A small-molecule ligand and the protein it binds are described below.
Small molecule (SMILES): CCO/N=C/c1ccc(OCC[C@@H](C)CCN2CCN(c3ccnc(C(N)=O)c3)C2=O)cc1

Binding-site contacts:
Ligand atom CAS contacts residue TYR201 of chain 10.A at 3.5 Å (hydrophobic).
Ligand atom OAE contacts residue ASP112 of chain 10.A at 3.6 Å.
Ligand atom CAA contacts residue SER178 of chain 10.A at 3.5 Å.
Ligand atom CAJ contacts residue PHE155 of chain 10.A at 3.7 Å (hydrophobic).
Ligand atom CAA contacts residue TYR153 of chain 10.A at 3.5 Å (hydrophobic).
Ligand atom OAD contacts residue LYS274 of chain 10.A at 3.1 Å (salt-bridge).
Ligand atom CAA contacts residue VAL179 of chain 10.A at 3.2 Å (hydrophobic).
Ligand atom CAT contacts residue TRP203 of chain 10.A at 3.6 Å (hydrophobic).
Ligand atom CAI contacts residue PHE135 of chain 10.A at 3.7 Å (hydrophobic).
Ligand atom NBG contacts residue TRP203 of chain 10.A at 3.3 Å.
Ligand atom CAH contacts residue GLN202 of chain 10.A at 3.2 Å.
Ligand atom CAL contacts residue PHE155 of chain 10.A at 3.6 Å (hydrophobic).
Ligand atom CAH contacts residue ASN228 of chain 10.A at 3.4 Å.
Ligand atom CBC contacts residue ASN228 of chain 10.A at 3.8 Å.
Ligand atom OAD contacts residue ALA275 of chain 10.A at 3.2 Å.
Ligand atom CAN contacts residue PHE155 of chain 10.A at 3.8 Å (hydrophobic).
Ligand atom CAO contacts residue PHE135 of chain 10.A at 3.8 Å (hydrophobic).
Ligand atom OAX contacts residue ILE111 of chain 10.A at 3.5 Å.
Ligand atom OAE contacts residue ILE113 of chain 10.A at 3.3 Å (h-bond).
Ligand atom CAG contacts residue ASN228 of chain 10.A at 3.6 Å.
Ligand atom CAY contacts residue ASP112 of chain 10.A at 3.8 Å.
Ligand atom NAC contacts residue THR114 of chain 10.A at 3.3 Å (h-bond).
Ligand atom CAG contacts residue GLN202 of chain 10.A at 3.3 Å.
Ligand atom NAC contacts residue ASP112 of chain 10.A at 2.5 Å (salt-bridge).
Ligand atom CAG contacts residue TRP203 of chain 10.A at 3.7 Å (hydrophobic).
Ligand atom CBC contacts residue TRP203 of chain 10.A at 3.6 Å (hydrophobic).
Ligand atom CAS contacts residue TRP203 of chain 10.A at 3.8 Å (hydrophobic).
Ligand atom CAK contacts residue PHE135 of chain 10.A at 3.6 Å (hydrophobic).
Ligand atom CAY contacts residue THR114 of chain 10.A at 3.8 Å.
Ligand atom CAO contacts residue ILE111 of chain 10.A at 3.8 Å (hydrophobic).
Ligand atom OAX contacts residue MET195 of chain 10.A at 3.6 Å.
Ligand atom CAT contacts residue ASN228 of chain 10.A at 3.5 Å.
Ligand atom CAH contacts residue TRP203 of chain 10.A at 3.5 Å (hydrophobic).
Ligand atom CAN contacts residue PRO177 of chain 10.A at 3.4 Å (hydrophobic).
Ligand atom CAL contacts residue ILE111 of chain 10.A at 3.7 Å (hydrophobic).
Ligand atom CAA contacts residue PRO177 of chain 10.A at 3.5 Å (hydrophobic).
Ligand atom NAU contacts residue PHE155 of chain 10.A at 3.7 Å.
Ligand atom CAP contacts residue ILE111 of chain 10.A at 3.8 Å (hydrophobic).
Ligand atom CBB contacts residue ILE111 of chain 10.A at 3.6 Å (hydrophobic).
Ligand atom CAZ contacts residue TRP203 of chain 10.A at 3.5 Å (hydrophobic).

Sequence of chain 6.C:
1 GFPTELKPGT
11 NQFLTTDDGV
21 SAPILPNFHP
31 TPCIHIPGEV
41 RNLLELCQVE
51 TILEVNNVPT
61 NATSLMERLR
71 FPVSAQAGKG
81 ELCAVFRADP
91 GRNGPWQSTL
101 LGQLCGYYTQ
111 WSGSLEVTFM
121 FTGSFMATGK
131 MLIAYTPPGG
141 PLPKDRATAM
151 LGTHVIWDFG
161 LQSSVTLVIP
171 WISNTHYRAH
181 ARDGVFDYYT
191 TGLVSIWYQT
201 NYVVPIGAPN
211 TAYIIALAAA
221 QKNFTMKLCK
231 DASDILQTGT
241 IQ

Sequence of chain 10.C:
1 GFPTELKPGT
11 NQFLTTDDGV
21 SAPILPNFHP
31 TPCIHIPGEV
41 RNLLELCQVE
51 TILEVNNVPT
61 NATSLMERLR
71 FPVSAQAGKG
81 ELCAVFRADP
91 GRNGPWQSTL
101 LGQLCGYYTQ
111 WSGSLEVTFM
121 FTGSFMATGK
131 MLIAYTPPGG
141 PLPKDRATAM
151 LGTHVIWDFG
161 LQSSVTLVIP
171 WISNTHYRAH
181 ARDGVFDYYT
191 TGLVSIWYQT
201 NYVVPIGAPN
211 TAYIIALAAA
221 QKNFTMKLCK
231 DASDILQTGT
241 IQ

Sequence of chain 10.A:
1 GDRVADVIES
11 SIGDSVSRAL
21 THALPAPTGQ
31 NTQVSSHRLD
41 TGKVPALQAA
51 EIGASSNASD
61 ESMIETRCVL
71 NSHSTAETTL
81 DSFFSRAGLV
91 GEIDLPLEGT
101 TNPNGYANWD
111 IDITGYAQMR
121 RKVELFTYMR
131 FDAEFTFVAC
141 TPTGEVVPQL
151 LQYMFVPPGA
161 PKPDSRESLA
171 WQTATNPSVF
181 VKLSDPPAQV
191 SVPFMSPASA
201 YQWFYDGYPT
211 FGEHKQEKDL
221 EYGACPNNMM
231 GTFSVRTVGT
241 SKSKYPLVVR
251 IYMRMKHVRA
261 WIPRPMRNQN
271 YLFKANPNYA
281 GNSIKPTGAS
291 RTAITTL